Sequence of chain 1.C:
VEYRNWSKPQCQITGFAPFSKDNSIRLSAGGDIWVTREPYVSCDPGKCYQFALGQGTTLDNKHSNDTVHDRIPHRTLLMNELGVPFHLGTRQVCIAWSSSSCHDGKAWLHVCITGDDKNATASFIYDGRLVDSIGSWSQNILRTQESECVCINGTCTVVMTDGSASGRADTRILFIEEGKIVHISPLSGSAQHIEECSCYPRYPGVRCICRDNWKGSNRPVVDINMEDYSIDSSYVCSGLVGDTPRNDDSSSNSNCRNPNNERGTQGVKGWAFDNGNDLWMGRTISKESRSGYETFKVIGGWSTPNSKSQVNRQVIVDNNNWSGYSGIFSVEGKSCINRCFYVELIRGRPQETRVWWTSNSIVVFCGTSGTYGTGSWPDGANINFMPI

The small molecule below binds the protein below.
Small molecule (SMILES): CC(=O)N[C@H]1[C@H](O[C@H]2[C@H](O)[C@@H](NC(C)=O)CO[C@@H]2CO)O[C@H](CO)[C@@H](O[C@@H]2O[C@H](CO)[C@@H](O)[C@H](O[C@H]3O[C@H](CO)[C@@H](O)[C@H](O)[C@@H]3O)[C@@H]2O)[C@@H]1O

Sequence of chain 1.B:
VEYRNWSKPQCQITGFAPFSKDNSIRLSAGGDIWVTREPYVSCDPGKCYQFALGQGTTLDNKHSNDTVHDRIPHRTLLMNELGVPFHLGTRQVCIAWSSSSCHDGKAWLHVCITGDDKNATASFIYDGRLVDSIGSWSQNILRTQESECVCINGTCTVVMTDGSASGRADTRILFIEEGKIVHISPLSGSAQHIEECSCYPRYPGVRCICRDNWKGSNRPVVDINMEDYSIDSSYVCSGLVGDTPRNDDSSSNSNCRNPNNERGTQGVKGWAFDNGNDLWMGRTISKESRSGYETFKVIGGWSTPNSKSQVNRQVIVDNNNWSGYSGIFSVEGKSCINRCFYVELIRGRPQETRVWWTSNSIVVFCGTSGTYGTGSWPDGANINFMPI

Binding-site contacts:
Ligand atom O6 contacts residue GLY454 of chain 1.B at 2.8 Å (h-bond).
Ligand atom O6 contacts residue TYR453 of chain 1.B at 3.5 Å.
Ligand atom O5 contacts residue ASN200 of chain 1.C at 2.4 Å (h-bond).
Ligand atom O3 contacts residue GLN391 of chain 1.B at 3.3 Å (h-bond).
Ligand atom O3 contacts residue ASN393 of chain 1.B at 2.9 Å (h-bond).
Ligand atom C5 contacts residue ASN200 of chain 1.C at 3.7 Å.
Ligand atom O5 contacts residue TYR453 of chain 1.B at 3.8 Å.
Ligand atom O5 contacts residue VAL392 of chain 1.B at 3.7 Å.
Ligand atom C2 contacts residue ASN200 of chain 1.C at 2.3 Å.
Ligand atom O7 contacts residue THR455 of chain 1.B at 3.8 Å.
Ligand atom O4 contacts residue ARG394 of chain 1.B at 3.3 Å (salt-bridge).
Ligand atom O5 contacts residue GLY454 of chain 1.B at 3.4 Å.
Ligand atom C8 contacts residue TYR453 of chain 1.B at 3.9 Å (hydrophobic).
Ligand atom C3 contacts residue ASN200 of chain 1.C at 3.7 Å.
Ligand atom C6 contacts residue VAL392 of chain 1.B at 3.9 Å (hydrophobic).
Ligand atom O3 contacts residue GLN391 of chain 1.B at 3.6 Å (h-bond).
Ligand atom C3 contacts residue ASN393 of chain 1.B at 3.6 Å.
Ligand atom C2 contacts residue ARG394 of chain 1.B at 3.8 Å.
Ligand atom C3 contacts residue GLN391 of chain 1.B at 3.5 Å.
Ligand atom C2 contacts residue GLN391 of chain 1.B at 3.7 Å.
Ligand atom O3 contacts residue VAL392 of chain 1.B at 3.8 Å.
Ligand atom C1 contacts residue ASN200 of chain 1.C at 1.4 Å.
Ligand atom O4 contacts residue ARG394 of chain 1.B at 3.1 Å (salt-bridge).
Ligand atom C6 contacts residue GLY454 of chain 1.B at 3.5 Å.
Ligand atom O7 contacts residue ASN200 of chain 1.C at 2.9 Å (h-bond).
Ligand atom O2 contacts residue GLN391 of chain 1.B at 2.8 Å (h-bond).
Ligand atom O2 contacts residue ASN393 of chain 1.B at 3.8 Å.
Ligand atom C7 contacts residue ASN200 of chain 1.C at 3.2 Å.
Ligand atom C4 contacts residue GLN391 of chain 1.B at 3.3 Å.
Ligand atom C5 contacts residue ARG394 of chain 1.B at 3.8 Å.
Ligand atom C6 contacts residue GLN391 of chain 1.B at 3.6 Å.
Ligand atom C8 contacts residue ASN393 of chain 1.B at 3.8 Å.
Ligand atom O2 contacts residue VAL392 of chain 1.B at 3.5 Å.
Ligand atom N2 contacts residue ASN200 of chain 1.C at 2.8 Å (h-bond).
Ligand atom C6 contacts residue TYR453 of chain 1.B at 3.4 Å (hydrophobic).
Ligand atom O4 contacts residue ASN393 of chain 1.B at 3.5 Å (h-bond).
Ligand atom O4 contacts residue GLN391 of chain 1.B at 3.8 Å.
Ligand atom O2 contacts residue ARG394 of chain 1.B at 3.3 Å.
Ligand atom O6 contacts residue THR455 of chain 1.B at 3.6 Å.
Ligand atom O5 contacts residue THR455 of chain 1.B at 3.4 Å.